Binding-site contacts:
Ligand atom C8 contacts residue ALA241 of chain 1.C at 3.8 Å (hydrophobic).
Ligand atom C8 contacts residue SER220 of chain 1.E at 3.5 Å.
Ligand atom C2 contacts residue ASN239 of chain 1.C at 3.8 Å.
Ligand atom C4 contacts residue ASN239 of chain 1.C at 4.0 Å.
Ligand atom C8 contacts residue ASP240 of chain 1.C at 3.8 Å.
Ligand atom C1 contacts residue ASN239 of chain 1.C at 3.7 Å.
Ligand atom C7 contacts residue ASN168 of chain 1.C at 3.7 Å.
Ligand atom N2 contacts residue ASP240 of chain 1.C at 4.4 Å.
Ligand atom C4 contacts residue ASN168 of chain 1.C at 4.2 Å.
Ligand atom C1 contacts residue ASN168 of chain 1.C at 1.5 Å.
Ligand atom C8 contacts residue ASN239 of chain 1.C at 4.4 Å.
Ligand atom O4 contacts residue ASN239 of chain 1.C at 3.6 Å.
Ligand atom O5 contacts residue ASN239 of chain 1.C at 3.5 Å (h-bond).
Ligand atom C5 contacts residue ASN239 of chain 1.C at 4.0 Å.
Ligand atom C7 contacts residue ASN239 of chain 1.C at 4.3 Å.
Ligand atom C3 contacts residue ASN168 of chain 1.C at 3.7 Å.
Ligand atom O7 contacts residue ASN168 of chain 1.C at 4.2 Å.
Ligand atom N2 contacts residue ASN168 of chain 1.C at 2.8 Å (h-bond).
Ligand atom C5 contacts residue ASN168 of chain 1.C at 3.7 Å.
Ligand atom O7 contacts residue ASN239 of chain 1.C at 4.3 Å.
Ligand atom N2 contacts residue ASN239 of chain 1.C at 3.3 Å (h-bond).
Ligand atom O2 contacts residue THR170 of chain 1.C at 4.5 Å.
Ligand atom C6 contacts residue ASN239 of chain 1.C at 4.2 Å.
Ligand atom C6 contacts residue ASN239 of chain 1.C at 3.3 Å.
Ligand atom N2 contacts residue ALA241 of chain 1.C at 4.3 Å.
Ligand atom C7 contacts residue ALA241 of chain 1.C at 4.2 Å (hydrophobic).
Ligand atom O5 contacts residue ASN168 of chain 1.C at 2.4 Å (h-bond).
Ligand atom C3 contacts residue ASN239 of chain 1.C at 3.9 Å.
Ligand atom C5 contacts residue ASN239 of chain 1.C at 4.0 Å.
Ligand atom C2 contacts residue ASN168 of chain 1.C at 2.3 Å.

Sequence of chain 1.C:
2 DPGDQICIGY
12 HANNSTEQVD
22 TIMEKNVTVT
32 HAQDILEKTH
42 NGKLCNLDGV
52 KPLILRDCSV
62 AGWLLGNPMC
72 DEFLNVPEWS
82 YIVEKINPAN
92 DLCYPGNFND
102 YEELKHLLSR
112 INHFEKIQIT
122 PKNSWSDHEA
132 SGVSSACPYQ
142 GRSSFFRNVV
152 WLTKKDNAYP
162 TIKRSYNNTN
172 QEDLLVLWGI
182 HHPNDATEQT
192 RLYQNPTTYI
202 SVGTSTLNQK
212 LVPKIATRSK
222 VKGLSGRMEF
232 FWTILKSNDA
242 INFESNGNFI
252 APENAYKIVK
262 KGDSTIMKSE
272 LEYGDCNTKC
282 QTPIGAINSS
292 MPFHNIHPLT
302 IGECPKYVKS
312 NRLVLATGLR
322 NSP

A small-molecule ligand and the protein it binds are described below.
Small molecule (SMILES): CC(=O)N[C@H]1[C@H](O[C@H]2[C@H](O[C@H]3O[C@@H](C)[C@@H](O)[C@@H](O)[C@@H]3O)[C@@H](NC(C)=O)CO[C@@H]2CO[C@@H]2O[C@@H](C)[C@@H](O)[C@@H](O)[C@@H]2O)O[C@H](CO)[C@@H](O)[C@@H]1O

Sequence of chain 1.E:
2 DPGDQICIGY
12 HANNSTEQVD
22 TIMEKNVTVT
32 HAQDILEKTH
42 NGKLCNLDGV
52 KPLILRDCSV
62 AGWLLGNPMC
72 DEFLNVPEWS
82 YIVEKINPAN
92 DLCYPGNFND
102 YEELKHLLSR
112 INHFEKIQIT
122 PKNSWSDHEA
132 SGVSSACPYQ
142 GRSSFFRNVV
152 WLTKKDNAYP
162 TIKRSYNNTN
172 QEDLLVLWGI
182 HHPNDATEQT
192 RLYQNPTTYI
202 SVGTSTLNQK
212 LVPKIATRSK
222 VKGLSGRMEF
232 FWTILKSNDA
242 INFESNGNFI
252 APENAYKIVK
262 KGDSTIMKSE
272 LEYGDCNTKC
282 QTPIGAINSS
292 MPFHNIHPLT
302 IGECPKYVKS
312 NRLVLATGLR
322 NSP